Binding-site contacts:
Ligand atom C10 contacts residue THR84 of chain 1.A at 3.7 Å.
Ligand atom C12 contacts residue CYS80 of chain 1.A at 4.0 Å (hydrophobic).
Ligand atom C10 contacts residue CYS81 of chain 1.A at 4.0 Å (hydrophobic).
Ligand atom C28 contacts residue LEU261 of chain 1.A at 3.8 Å (hydrophobic).
Ligand atom C27 contacts residue TYR119 of chain 1.A at 3.3 Å (hydrophobic).
Ligand atom S1 contacts residue HIS245 of chain 1.A at 3.4 Å.
Ligand atom C21 contacts residue MET160 of chain 1.A at 3.6 Å (hydrophobic).
Ligand atom C24 contacts residue SER85 of chain 1.A at 4.0 Å.
Ligand atom N1 contacts residue THR84 of chain 1.A at 3.6 Å.
Ligand atom C8 contacts residue THR84 of chain 1.A at 3.3 Å.
Ligand atom C1 contacts residue THR88 of chain 1.A at 3.9 Å.
Ligand atom C29 contacts residue CYS81 of chain 1.A at 3.8 Å (hydrophobic).
Ligand atom C3 contacts residue LEU126 of chain 1.A at 4.0 Å (hydrophobic).
Ligand atom O3 contacts residue TYR119 of chain 1.A at 2.5 Å (h-bond).
Ligand atom O2 contacts residue HIS245 of chain 1.A at 2.7 Å (h-bond).
Ligand atom C4 contacts residue ILE122 of chain 1.A at 3.9 Å (hydrophobic).
Ligand atom C22 contacts residue CYS81 of chain 1.A at 3.6 Å (hydrophobic).
Ligand atom N2 contacts residue THR84 of chain 1.A at 3.4 Å (h-bond).
Ligand atom C27 contacts residue TYR269 of chain 1.A at 3.8 Å (hydrophobic).
Ligand atom C6 contacts residue THR88 of chain 1.A at 4.0 Å.
Ligand atom O3 contacts residue LEU265 of chain 1.A at 3.9 Å.
Ligand atom O2 contacts residue TYR119 of chain 1.A at 3.3 Å (h-bond).
Ligand atom C23 contacts residue HIS245 of chain 1.A at 3.9 Å.
Ligand atom C21 contacts residue CYS81 of chain 1.A at 3.4 Å (hydrophobic).
Ligand atom C27 contacts residue HIS245 of chain 1.A at 3.7 Å.
Ligand atom C22 contacts residue ILE159 of chain 1.A at 3.7 Å (hydrophobic).
Ligand atom C28 contacts residue PHE78 of chain 1.A at 3.7 Å (hydrophobic).
Ligand atom C29 contacts residue GLN82 of chain 1.A at 3.6 Å.
Ligand atom C55 contacts residue THR88 of chain 1.A at 3.7 Å.
Ligand atom C7 contacts residue THR84 of chain 1.A at 3.6 Å.
Ligand atom O3 contacts residue SER85 of chain 1.A at 2.8 Å (h-bond).
Ligand atom C15 contacts residue LEU52 of chain 1.A at 3.7 Å (hydrophobic).
Ligand atom O1 contacts residue MET135 of chain 1.A at 3.9 Å.
Ligand atom C9 contacts residue MET135 of chain 1.A at 3.9 Å (hydrophobic).
Ligand atom O2 contacts residue TYR269 of chain 1.A at 2.6 Å (h-bond).
Ligand atom C2 contacts residue LEU126 of chain 1.A at 4.0 Å (hydrophobic).
Ligand atom C25 contacts residue SER85 of chain 1.A at 3.9 Å.
Ligand atom C27 contacts residue SER85 of chain 1.A at 3.9 Å.
Ligand atom C4 contacts residue LEU126 of chain 1.A at 4.0 Å (hydrophobic).
Ligand atom C3 contacts residue ILE122 of chain 1.A at 3.8 Å (hydrophobic).

This protein binds this small molecule.
Small molecule (SMILES): CC(C)(Sc1ccc(CCN(CCCCC2CCCCC2)C(=O)NC2CCCCC2)cc1)C(=O)O

Sequence of chain 1.A:
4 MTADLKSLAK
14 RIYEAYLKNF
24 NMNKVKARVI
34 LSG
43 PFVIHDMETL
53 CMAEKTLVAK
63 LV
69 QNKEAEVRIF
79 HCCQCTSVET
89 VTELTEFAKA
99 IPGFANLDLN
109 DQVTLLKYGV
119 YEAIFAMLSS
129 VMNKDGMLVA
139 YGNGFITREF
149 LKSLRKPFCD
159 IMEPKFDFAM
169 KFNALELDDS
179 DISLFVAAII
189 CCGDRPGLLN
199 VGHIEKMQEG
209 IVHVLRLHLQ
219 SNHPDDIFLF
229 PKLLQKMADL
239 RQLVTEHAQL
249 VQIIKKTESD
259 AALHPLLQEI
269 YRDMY